Binding-site contacts:
Ligand atom O2 contacts residue ARG1246 of chain 1.B at 2.5 Å (salt-bridge).
Ligand atom C20 contacts residue ILE381 of chain 1.B at 3.4 Å (hydrophobic).
Ligand atom C11 contacts residue ASN437 of chain 1.B at 3.2 Å.
Ligand atom O1 contacts residue ARG1246 of chain 1.B at 2.6 Å (salt-bridge).
Ligand atom C26 contacts residue GLU1249 of chain 1.B at 3.5 Å.
Ligand atom C contacts residue AJP1 of chain 1.K at 3.6 Å.
Ligand atom C12 contacts residue ASN437 of chain 1.B at 3.5 Å.
Ligand atom C3 contacts residue AJP1 of chain 1.K at 3.7 Å.
Ligand atom C8 contacts residue LEU592 of chain 1.B at 3.7 Å (hydrophobic).
Ligand atom C14 contacts residue SER595 of chain 1.B at 3.8 Å.
Ligand atom C25 contacts residue GLU1249 of chain 1.B at 3.7 Å.
Ligand atom C25 contacts residue ARG1300 of chain 1.B at 3.7 Å.
Ligand atom C3 contacts residue TRP430 of chain 1.B at 3.8 Å (hydrophobic).
Ligand atom N1 contacts residue LEU434 of chain 1.B at 3.7 Å.
Ligand atom C15 contacts residue VAL596 of chain 1.B at 3.5 Å (hydrophobic).
Ligand atom C11 contacts residue LEU434 of chain 1.B at 3.7 Å (hydrophobic).
Ligand atom C12 contacts residue TYR377 of chain 1.B at 3.3 Å (hydrophobic).
Ligand atom C23 contacts residue ARG1246 of chain 1.B at 3.2 Å.
Ligand atom C16 contacts residue LEU434 of chain 1.B at 3.7 Å (hydrophobic).
Ligand atom C16 contacts residue ASN437 of chain 1.B at 3.8 Å.
Ligand atom C9 contacts residue TYR377 of chain 1.B at 3.2 Å (hydrophobic).
Ligand atom C7 contacts residue LEU434 of chain 1.B at 3.7 Å (hydrophobic).
Ligand atom C4 contacts residue AJP1 of chain 1.K at 3.8 Å.
Ligand atom C10 contacts residue AJP1 of chain 1.K at 3.2 Å.
Ligand atom C21 contacts residue ARG1246 of chain 1.B at 3.0 Å.
Ligand atom C24 contacts residue ARG1246 of chain 1.B at 3.2 Å.
Ligand atom C14 contacts residue AJP1 of chain 1.K at 3.7 Å.
Ligand atom C5 contacts residue ASN437 of chain 1.B at 3.5 Å.
Ligand atom C15 contacts residue LEU434 of chain 1.B at 3.8 Å (hydrophobic).
Ligand atom O2 contacts residue ASN1245 of chain 1.B at 3.1 Å (h-bond).
Ligand atom C20 contacts residue TRP430 of chain 1.B at 3.7 Å (hydrophobic).
Ligand atom O contacts residue ASN437 of chain 1.B at 2.9 Å (h-bond).
Ligand atom C14 contacts residue LEU434 of chain 1.B at 3.7 Å (hydrophobic).
Ligand atom C12 contacts residue LEU592 of chain 1.B at 3.6 Å (hydrophobic).
Ligand atom C13 contacts residue TYR377 of chain 1.B at 3.7 Å (hydrophobic).
Ligand atom C22 contacts residue ILE381 of chain 1.B at 3.5 Å (hydrophobic).
Ligand atom C22 contacts residue TRP430 of chain 1.B at 3.6 Å (hydrophobic).
Ligand atom C2 contacts residue AJP1 of chain 1.K at 3.5 Å.
Ligand atom C17 contacts residue LEU434 of chain 1.B at 3.7 Å (hydrophobic).
Ligand atom O contacts residue TYR377 of chain 1.B at 3.4 Å.

Sequence of chain 1.B:
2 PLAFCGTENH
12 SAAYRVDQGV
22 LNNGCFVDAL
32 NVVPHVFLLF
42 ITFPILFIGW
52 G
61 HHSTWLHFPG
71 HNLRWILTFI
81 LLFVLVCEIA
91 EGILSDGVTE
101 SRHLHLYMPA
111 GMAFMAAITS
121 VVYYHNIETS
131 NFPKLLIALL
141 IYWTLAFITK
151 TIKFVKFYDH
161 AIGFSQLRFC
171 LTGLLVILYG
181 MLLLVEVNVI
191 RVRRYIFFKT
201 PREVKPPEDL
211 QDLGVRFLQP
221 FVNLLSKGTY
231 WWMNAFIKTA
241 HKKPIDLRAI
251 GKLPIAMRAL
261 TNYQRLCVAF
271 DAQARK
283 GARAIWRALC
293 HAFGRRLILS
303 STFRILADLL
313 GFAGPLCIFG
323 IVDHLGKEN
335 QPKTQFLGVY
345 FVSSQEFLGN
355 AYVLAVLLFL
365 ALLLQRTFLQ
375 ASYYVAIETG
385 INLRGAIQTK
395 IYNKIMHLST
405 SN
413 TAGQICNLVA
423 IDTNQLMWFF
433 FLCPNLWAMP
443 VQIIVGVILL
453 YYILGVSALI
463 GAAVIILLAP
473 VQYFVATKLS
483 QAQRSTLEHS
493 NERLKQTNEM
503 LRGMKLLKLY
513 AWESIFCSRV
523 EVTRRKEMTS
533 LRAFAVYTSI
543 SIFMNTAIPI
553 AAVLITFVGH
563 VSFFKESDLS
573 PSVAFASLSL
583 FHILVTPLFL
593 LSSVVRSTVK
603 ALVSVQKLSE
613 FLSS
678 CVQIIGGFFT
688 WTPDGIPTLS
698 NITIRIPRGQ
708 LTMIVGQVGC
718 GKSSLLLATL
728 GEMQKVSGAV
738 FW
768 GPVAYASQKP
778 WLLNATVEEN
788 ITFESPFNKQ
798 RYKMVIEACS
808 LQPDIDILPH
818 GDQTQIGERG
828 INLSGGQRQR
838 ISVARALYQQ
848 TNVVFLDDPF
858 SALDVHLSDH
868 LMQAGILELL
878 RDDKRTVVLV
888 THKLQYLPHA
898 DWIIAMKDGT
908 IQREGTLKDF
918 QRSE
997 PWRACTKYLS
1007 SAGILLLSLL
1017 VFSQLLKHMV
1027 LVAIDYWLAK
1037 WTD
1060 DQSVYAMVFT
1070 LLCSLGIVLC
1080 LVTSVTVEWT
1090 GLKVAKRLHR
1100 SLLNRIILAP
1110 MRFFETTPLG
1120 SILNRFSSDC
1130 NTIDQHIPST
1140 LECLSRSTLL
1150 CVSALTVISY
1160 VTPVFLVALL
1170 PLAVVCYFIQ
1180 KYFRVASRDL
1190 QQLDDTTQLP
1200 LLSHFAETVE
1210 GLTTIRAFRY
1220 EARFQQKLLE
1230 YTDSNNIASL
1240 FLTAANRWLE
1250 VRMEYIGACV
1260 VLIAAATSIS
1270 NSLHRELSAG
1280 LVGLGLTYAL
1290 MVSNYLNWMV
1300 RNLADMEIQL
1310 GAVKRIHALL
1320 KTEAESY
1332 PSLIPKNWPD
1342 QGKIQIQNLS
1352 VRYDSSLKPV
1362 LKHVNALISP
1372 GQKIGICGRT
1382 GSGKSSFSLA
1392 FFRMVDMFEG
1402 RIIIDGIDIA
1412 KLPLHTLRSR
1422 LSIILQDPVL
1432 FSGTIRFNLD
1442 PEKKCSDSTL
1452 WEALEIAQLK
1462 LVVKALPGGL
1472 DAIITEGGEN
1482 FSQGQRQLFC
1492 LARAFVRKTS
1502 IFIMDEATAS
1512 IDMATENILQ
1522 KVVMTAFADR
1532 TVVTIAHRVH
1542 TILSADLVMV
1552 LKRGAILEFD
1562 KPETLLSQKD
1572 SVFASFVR

A protein and the small-molecule ligand that binds it are described below.
Small molecule (SMILES): CCOc1cc(CC(=O)N[C@@H](CC(C)C)c2ccccc2N2CCCCC2)ccc1C(=O)O